A small-molecule ligand and the protein it binds are described below.
Small molecule (SMILES): COc1ccc(OCc2ccc(COc3c(Cl)cccc3Cl)cc2)c(Cl)c1

Binding-site contacts:
Ligand atom C10 contacts residue TYR159 of chain 49.A at 3.5 Å (hydrophobic).
Ligand atom C17 contacts residue TYR159 of chain 49.A at 3.7 Å (hydrophobic).
Ligand atom C13 contacts residue ILE110 of chain 49.A at 3.7 Å (hydrophobic).
Ligand atom C11 contacts residue ILE110 of chain 49.A at 3.8 Å (hydrophobic).
Ligand atom C20 contacts residue LEU240 of chain 49.A at 3.8 Å (hydrophobic).
Ligand atom C19 contacts residue LEU240 of chain 49.A at 3.8 Å (hydrophobic).
Ligand atom O1 contacts residue ILE110 of chain 49.A at 3.7 Å.
Ligand atom C8 contacts residue MET132 of chain 49.A at 3.4 Å (hydrophobic).
Ligand atom C21 contacts residue TYR205 of chain 49.A at 3.8 Å (hydrophobic).
Ligand atom C7 contacts residue MET132 of chain 49.A at 3.3 Å (hydrophobic).
Ligand atom CL2 contacts residue ILE25 of chain 49.C at 3.4 Å.
Ligand atom C13 contacts residue MET132 of chain 49.A at 3.4 Å (hydrophobic).
Ligand atom C6 contacts residue TYR112 of chain 49.A at 3.7 Å (hydrophobic).
Ligand atom C7 contacts residue PHE237 of chain 49.A at 3.5 Å (hydrophobic).
Ligand atom O3 contacts residue PHE130 of chain 49.A at 3.6 Å.
Ligand atom C20 contacts residue ILE194 of chain 49.A at 3.8 Å (hydrophobic).
Ligand atom O1 contacts residue PHE237 of chain 49.A at 3.8 Å.
Ligand atom C1 contacts residue TYR205 of chain 49.A at 3.8 Å (hydrophobic).
Ligand atom CL3 contacts residue PHE134 of chain 49.A at 3.8 Å.
Ligand atom O2 contacts residue VAL196 of chain 49.A at 3.4 Å.
Ligand atom C5 contacts residue TYR112 of chain 49.A at 3.5 Å (hydrophobic).
Ligand atom C14 contacts residue TYR159 of chain 49.A at 3.5 Å (hydrophobic).
Ligand atom C16 contacts residue ALA24 of chain 49.C at 3.8 Å (hydrophobic).
Ligand atom C2 contacts residue PHE237 of chain 49.A at 3.6 Å (hydrophobic).
Ligand atom C12 contacts residue PHE134 of chain 49.A at 3.8 Å (hydrophobic).
Ligand atom C9 contacts residue VAL199 of chain 49.A at 3.6 Å (hydrophobic).
Ligand atom CL3 contacts residue LEU240 of chain 49.A at 3.8 Å.
Ligand atom C16 contacts residue TYR159 of chain 49.A at 3.8 Å (hydrophobic).
Ligand atom C12 contacts residue ILE110 of chain 49.A at 3.8 Å (hydrophobic).
Ligand atom CL2 contacts residue ALA24 of chain 49.C at 3.5 Å.
Ligand atom C9 contacts residue PHE237 of chain 49.A at 3.7 Å (hydrophobic).
Ligand atom C13 contacts residue PHE134 of chain 49.A at 3.7 Å (hydrophobic).
Ligand atom C21 contacts residue SER128 of chain 49.A at 3.8 Å.
Ligand atom C21 contacts residue HIS207 of chain 49.A at 3.6 Å.
Ligand atom C17 contacts residue ALA24 of chain 49.C at 3.7 Å (hydrophobic).
Ligand atom O1 contacts residue MET132 of chain 49.A at 3.7 Å.
Ligand atom O3 contacts residue TYR112 of chain 49.A at 3.6 Å.
Ligand atom CL2 contacts residue TYR159 of chain 49.A at 3.6 Å.
Ligand atom C4 contacts residue MET132 of chain 49.A at 3.8 Å (hydrophobic).
Ligand atom C3 contacts residue MET132 of chain 49.A at 3.7 Å (hydrophobic).

Sequence of chain 49.C:
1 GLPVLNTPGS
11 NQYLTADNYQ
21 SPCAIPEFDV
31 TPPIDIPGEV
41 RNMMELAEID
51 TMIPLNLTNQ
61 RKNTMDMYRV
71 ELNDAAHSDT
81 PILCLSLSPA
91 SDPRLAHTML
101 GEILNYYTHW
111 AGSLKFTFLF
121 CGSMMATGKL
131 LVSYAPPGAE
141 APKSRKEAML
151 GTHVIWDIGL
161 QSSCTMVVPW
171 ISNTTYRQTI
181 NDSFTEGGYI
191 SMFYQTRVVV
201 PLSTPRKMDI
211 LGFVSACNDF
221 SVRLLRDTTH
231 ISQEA

Sequence of chain 49.A:
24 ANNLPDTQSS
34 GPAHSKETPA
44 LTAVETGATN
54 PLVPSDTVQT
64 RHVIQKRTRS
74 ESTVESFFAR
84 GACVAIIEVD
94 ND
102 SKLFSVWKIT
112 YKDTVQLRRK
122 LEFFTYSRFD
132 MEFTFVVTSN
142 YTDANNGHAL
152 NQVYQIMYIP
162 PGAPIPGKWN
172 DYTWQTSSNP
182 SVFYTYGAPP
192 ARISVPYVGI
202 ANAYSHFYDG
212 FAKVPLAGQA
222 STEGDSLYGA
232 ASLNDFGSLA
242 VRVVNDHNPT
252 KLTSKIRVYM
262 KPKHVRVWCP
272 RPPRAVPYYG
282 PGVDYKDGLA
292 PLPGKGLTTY